Binding-site contacts:
Ligand atom O7 contacts residue ASN22 of chain 3.A at 2.0 Å (h-bond).
Ligand atom C2 contacts residue ASN22 of chain 3.A at 2.3 Å.
Ligand atom C6 contacts residue THR24 of chain 3.A at 3.1 Å.
Ligand atom C7 contacts residue VAL20 of chain 3.A at 3.9 Å (hydrophobic).
Ligand atom C5 contacts residue THR24 of chain 3.A at 4.2 Å.
Ligand atom C5 contacts residue ASN22 of chain 3.A at 3.4 Å.
Ligand atom C6 contacts residue ASN22 of chain 3.A at 4.4 Å.
Ligand atom O5 contacts residue ASN22 of chain 3.A at 2.1 Å (h-bond).
Ligand atom O6 contacts residue THR24 of chain 3.A at 4.0 Å.
Ligand atom N2 contacts residue ASN22 of chain 3.A at 3.0 Å (h-bond).
Ligand atom C4 contacts residue ASN22 of chain 3.A at 3.9 Å.
Ligand atom C4 contacts residue THR24 of chain 3.A at 4.3 Å.
Ligand atom C7 contacts residue ASN22 of chain 3.A at 3.1 Å.
Ligand atom O5 contacts residue GLY23 of chain 3.A at 4.5 Å.
Ligand atom O3 contacts residue ASN38 of chain 3.A at 4.1 Å.
Ligand atom O7 contacts residue VAL20 of chain 3.A at 2.9 Å.
Ligand atom C8 contacts residue ASN22 of chain 3.A at 4.3 Å.
Ligand atom C6 contacts residue GLY23 of chain 3.A at 4.4 Å.
Ligand atom C3 contacts residue ASN22 of chain 3.A at 3.6 Å.
Ligand atom C1 contacts residue ASN22 of chain 3.A at 1.6 Å.

This small molecule binds to this protein.
Small molecule (SMILES): CC(=O)N[C@@H]1[C@@H](O)[C@H](O)[C@@H](CO)O[C@H]1O

Sequence of chain 3.A:
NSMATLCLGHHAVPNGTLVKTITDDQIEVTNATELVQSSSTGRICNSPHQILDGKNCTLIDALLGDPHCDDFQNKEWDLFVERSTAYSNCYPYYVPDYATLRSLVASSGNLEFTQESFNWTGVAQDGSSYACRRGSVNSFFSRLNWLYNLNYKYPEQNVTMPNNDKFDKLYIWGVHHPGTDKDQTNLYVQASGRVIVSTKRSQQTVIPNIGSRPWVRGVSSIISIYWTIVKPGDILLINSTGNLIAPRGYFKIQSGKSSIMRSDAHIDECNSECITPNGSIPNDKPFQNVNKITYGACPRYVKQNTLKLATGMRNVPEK